Sequence of chain 1.A:
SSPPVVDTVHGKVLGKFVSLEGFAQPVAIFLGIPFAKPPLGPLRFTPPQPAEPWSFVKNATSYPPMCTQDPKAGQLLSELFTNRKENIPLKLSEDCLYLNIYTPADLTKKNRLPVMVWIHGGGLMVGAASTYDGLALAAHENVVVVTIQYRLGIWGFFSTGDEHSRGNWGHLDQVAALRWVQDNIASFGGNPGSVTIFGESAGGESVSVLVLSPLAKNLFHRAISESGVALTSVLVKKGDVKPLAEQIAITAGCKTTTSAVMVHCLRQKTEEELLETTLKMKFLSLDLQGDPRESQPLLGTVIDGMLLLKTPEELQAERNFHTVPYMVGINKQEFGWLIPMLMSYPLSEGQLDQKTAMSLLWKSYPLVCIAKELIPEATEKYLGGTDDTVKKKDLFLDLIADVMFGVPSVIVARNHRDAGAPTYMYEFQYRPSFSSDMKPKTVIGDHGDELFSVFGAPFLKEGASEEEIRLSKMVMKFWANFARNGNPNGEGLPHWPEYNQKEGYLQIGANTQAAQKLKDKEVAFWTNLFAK

Sequence of chain 1.C:
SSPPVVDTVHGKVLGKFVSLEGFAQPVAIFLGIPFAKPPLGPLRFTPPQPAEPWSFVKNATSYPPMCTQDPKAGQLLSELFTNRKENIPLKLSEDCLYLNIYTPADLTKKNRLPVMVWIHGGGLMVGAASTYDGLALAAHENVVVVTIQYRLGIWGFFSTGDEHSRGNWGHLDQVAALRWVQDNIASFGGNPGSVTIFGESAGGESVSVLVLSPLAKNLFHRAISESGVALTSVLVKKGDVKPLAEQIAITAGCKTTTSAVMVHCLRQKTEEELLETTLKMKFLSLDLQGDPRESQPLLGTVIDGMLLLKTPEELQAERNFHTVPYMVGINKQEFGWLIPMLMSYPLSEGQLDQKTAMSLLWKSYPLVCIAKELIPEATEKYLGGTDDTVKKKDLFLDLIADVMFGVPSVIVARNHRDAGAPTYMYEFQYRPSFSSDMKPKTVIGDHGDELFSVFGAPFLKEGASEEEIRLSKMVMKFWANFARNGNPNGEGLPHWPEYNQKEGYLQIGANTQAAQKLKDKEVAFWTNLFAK

A protein and the small-molecule ligand that binds it are described below.
Small molecule (SMILES): CC(=O)N[C@H]1[C@H]([C@H](O)[C@H](O)CO)O[C@@](O)(C(=O)O)C[C@@H]1O

Binding-site contacts:
Ligand atom O9 contacts residue GLY32 of chain 1.C at 3.1 Å.
Ligand atom C9 contacts residue PRO64 of chain 1.C at 4.0 Å (hydrophobic).
Ligand atom C8 contacts residue GLY32 of chain 1.C at 4.2 Å.
Ligand atom O9 contacts residue LEU31 of chain 1.C at 3.5 Å (h-bond).
Ligand atom O1B contacts residue LYS58 of chain 1.C at 4.1 Å.
Ligand atom O9 contacts residue TYR63 of chain 1.C at 4.3 Å.
Ligand atom C2 contacts residue ASN59 of chain 1.C at 4.0 Å.
Ligand atom C8 contacts residue TYR98 of chain 1.C at 4.1 Å (hydrophobic).
Ligand atom O9 contacts residue SER62 of chain 1.C at 2.9 Å (h-bond).
Ligand atom C7 contacts residue ASN59 of chain 1.C at 4.3 Å.
Ligand atom C9 contacts residue GLY32 of chain 1.C at 3.1 Å.
Ligand atom O10 contacts residue SER259 of chain 1.A at 3.0 Å (h-bond).
Ligand atom O7 contacts residue ASN59 of chain 1.C at 3.7 Å.
Ligand atom O1B contacts residue ASN59 of chain 1.C at 3.7 Å.
Ligand atom C11 contacts residue THR258 of chain 1.A at 3.9 Å.
Ligand atom C9 contacts residue SER62 of chain 1.C at 4.3 Å.
Ligand atom O7 contacts residue GLY32 of chain 1.C at 3.7 Å.
Ligand atom N5 contacts residue THR258 of chain 1.A at 4.2 Å.
Ligand atom O10 contacts residue THR258 of chain 1.A at 3.7 Å.
Ligand atom C11 contacts residue SER259 of chain 1.A at 4.2 Å.
Ligand atom C6 contacts residue ASN59 of chain 1.C at 4.4 Å.
Ligand atom O8 contacts residue THR258 of chain 1.A at 4.4 Å.
Ligand atom C10 contacts residue LYS242 of chain 1.A at 4.3 Å.
Ligand atom O9 contacts residue PRO64 of chain 1.C at 3.8 Å.
Ligand atom C2 contacts residue LYS242 of chain 1.A at 4.4 Å.
Ligand atom C10 contacts residue SER259 of chain 1.A at 3.8 Å.
Ligand atom C9 contacts residue TYR98 of chain 1.C at 3.5 Å (hydrophobic).
Ligand atom O6 contacts residue ASN59 of chain 1.C at 3.4 Å (h-bond).
Ligand atom C10 contacts residue THR258 of chain 1.A at 3.8 Å.
Ligand atom C4 contacts residue LYS242 of chain 1.A at 3.3 Å.
Ligand atom C9 contacts residue LEU31 of chain 1.C at 4.4 Å (hydrophobic).
Ligand atom O10 contacts residue LYS242 of chain 1.A at 3.3 Å (salt-bridge).
Ligand atom C7 contacts residue GLY32 of chain 1.C at 4.5 Å.
Ligand atom O1A contacts residue ASN59 of chain 1.C at 3.3 Å.
Ligand atom C11 contacts residue TYR98 of chain 1.C at 3.8 Å (hydrophobic).
Ligand atom C1 contacts residue ASN59 of chain 1.C at 3.6 Å.
Ligand atom C3 contacts residue LYS242 of chain 1.A at 2.9 Å.
Ligand atom O4 contacts residue LYS242 of chain 1.A at 4.1 Å.
Ligand atom O2 contacts residue ASN59 of chain 1.C at 4.2 Å.